Binding-site contacts:
Ligand atom O5 contacts residue ASP47 of chain 1.A at 3.8 Å.
Ligand atom C2 contacts residue ASN3 of chain 1.A at 3.8 Å.
Ligand atom O5 contacts residue PRO45 of chain 1.A at 4.0 Å.
Ligand atom C1 contacts residue ASP47 of chain 1.A at 3.9 Å.
Ligand atom O5 contacts residue VAL46 of chain 1.A at 4.3 Å.
Ligand atom O5 contacts residue ASN3 of chain 1.A at 3.9 Å.
Ligand atom C2 contacts residue ASP47 of chain 1.A at 4.4 Å.
Ligand atom C1 contacts residue ASN3 of chain 1.A at 4.2 Å.
Ligand atom O6 contacts residue PRO6 of chain 1.A at 3.6 Å.
Ligand atom C4 contacts residue PRO6 of chain 1.A at 4.2 Å (hydrophobic).
Ligand atom C3 contacts residue PRO45 of chain 1.A at 4.3 Å (hydrophobic).
Ligand atom C3 contacts residue PRO6 of chain 1.A at 4.2 Å (hydrophobic).
Ligand atom C4 contacts residue PRO45 of chain 1.A at 3.7 Å (hydrophobic).

This protein binds this small molecule.
Small molecule (SMILES): C[C@@H](O)[C@@H](C)O

Sequence of chain 1.A:
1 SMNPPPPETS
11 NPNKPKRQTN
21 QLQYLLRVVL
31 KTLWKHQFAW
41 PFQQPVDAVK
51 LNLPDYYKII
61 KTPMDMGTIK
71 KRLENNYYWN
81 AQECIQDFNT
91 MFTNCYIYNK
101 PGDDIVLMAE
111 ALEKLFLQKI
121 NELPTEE